Binding-site contacts:
Ligand atom C15 contacts residue PHE140 of chain 1.B at 3.8 Å (hydrophobic).
Ligand atom C5 contacts residue GLN189 of chain 1.B at 3.8 Å.
Ligand atom N1 contacts residue CYS145 of chain 1.B at 3.7 Å.
Ligand atom O contacts residue DMS1 of chain 1.P at 3.4 Å.
Ligand atom O contacts residue GLN189 of chain 1.B at 3.0 Å (h-bond).
Ligand atom C8 contacts residue HIS164 of chain 1.B at 3.3 Å.
Ligand atom C14 contacts residue GLU166 of chain 1.B at 3.7 Å.
Ligand atom C5 contacts residue ARG188 of chain 1.B at 3.7 Å.
Ligand atom C7 contacts residue HIS164 of chain 1.B at 3.9 Å.
Ligand atom C6 contacts residue ARG188 of chain 1.B at 3.6 Å.
Ligand atom C12 contacts residue CYS145 of chain 1.B at 3.6 Å (hydrophobic).
Ligand atom C13 contacts residue PHE140 of chain 1.B at 3.5 Å (hydrophobic).
Ligand atom CL contacts residue ASP187 of chain 1.B at 3.3 Å.
Ligand atom C4 contacts residue DMS1 of chain 1.P at 3.7 Å.
Ligand atom C7 contacts residue MET49 of chain 1.B at 3.7 Å (hydrophobic).
Ligand atom C5 contacts residue MET49 of chain 1.B at 3.7 Å (hydrophobic).
Ligand atom C3 contacts residue GLN189 of chain 1.B at 3.5 Å.
Ligand atom C8 contacts residue MET165 of chain 1.B at 3.8 Å (hydrophobic).
Ligand atom N2 contacts residue HIS163 of chain 1.B at 2.7 Å (h-bond).
Ligand atom CL contacts residue MET165 of chain 1.B at 3.7 Å.
Ligand atom O1 contacts residue MET165 of chain 1.B at 3.5 Å.
Ligand atom CL contacts residue HIS164 of chain 1.B at 3.7 Å.
Ligand atom C13 contacts residue LEU141 of chain 1.B at 3.8 Å (hydrophobic).
Ligand atom N2 contacts residue SER144 of chain 1.B at 3.6 Å (h-bond).
Ligand atom C15 contacts residue GLU166 of chain 1.B at 3.5 Å.
Ligand atom C15 contacts residue ASN142 of chain 1.B at 3.8 Å.
Ligand atom C3 contacts residue DMS1 of chain 1.P at 3.8 Å.
Ligand atom C13 contacts residue HIS163 of chain 1.B at 3.8 Å.
Ligand atom C5 contacts residue DMS1 of chain 1.P at 3.8 Å.
Ligand atom C12 contacts residue HIS163 of chain 1.B at 3.2 Å.
Ligand atom C6 contacts residue MET49 of chain 1.B at 3.4 Å (hydrophobic).
Ligand atom C12 contacts residue GLU166 of chain 1.B at 3.9 Å.
Ligand atom C13 contacts residue GLU166 of chain 1.B at 3.5 Å.
Ligand atom C15 contacts residue LEU141 of chain 1.B at 3.9 Å (hydrophobic).
Ligand atom C6 contacts residue MET165 of chain 1.B at 3.4 Å (hydrophobic).
Ligand atom CL contacts residue HIS41 of chain 1.B at 3.6 Å.
Ligand atom N2 contacts residue GLU166 of chain 1.B at 3.9 Å.
Ligand atom C contacts residue HIS41 of chain 1.B at 3.7 Å.
Ligand atom O1 contacts residue GLU166 of chain 1.B at 3.1 Å (salt-bridge).
Ligand atom C7 contacts residue MET165 of chain 1.B at 3.6 Å (hydrophobic).

Sequence of chain 1.A:
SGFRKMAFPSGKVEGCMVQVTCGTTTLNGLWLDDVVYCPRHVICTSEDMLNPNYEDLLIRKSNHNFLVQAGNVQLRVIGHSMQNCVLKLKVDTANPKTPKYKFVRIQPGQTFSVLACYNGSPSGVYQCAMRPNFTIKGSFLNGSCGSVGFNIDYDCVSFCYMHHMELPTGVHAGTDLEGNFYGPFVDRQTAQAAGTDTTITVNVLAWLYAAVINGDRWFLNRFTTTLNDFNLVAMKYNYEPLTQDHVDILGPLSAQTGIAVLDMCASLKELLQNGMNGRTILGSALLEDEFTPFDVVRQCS

Sequence of chain 1.B:
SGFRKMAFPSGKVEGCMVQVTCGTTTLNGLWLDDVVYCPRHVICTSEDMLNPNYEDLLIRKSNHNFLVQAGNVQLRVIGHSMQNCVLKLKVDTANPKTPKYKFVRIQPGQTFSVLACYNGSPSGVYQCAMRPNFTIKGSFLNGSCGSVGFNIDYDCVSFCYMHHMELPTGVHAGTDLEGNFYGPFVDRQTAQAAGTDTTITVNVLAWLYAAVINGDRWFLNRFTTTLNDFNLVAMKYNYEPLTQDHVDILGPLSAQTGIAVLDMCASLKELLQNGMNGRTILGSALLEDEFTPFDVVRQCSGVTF

The protein below binds the small molecule below.
Small molecule (SMILES): NC[C@@]1(C(=O)Nc2cncc3ccccc23)CCOc2ccc(Cl)cc21